Sequence of chain 1.D:
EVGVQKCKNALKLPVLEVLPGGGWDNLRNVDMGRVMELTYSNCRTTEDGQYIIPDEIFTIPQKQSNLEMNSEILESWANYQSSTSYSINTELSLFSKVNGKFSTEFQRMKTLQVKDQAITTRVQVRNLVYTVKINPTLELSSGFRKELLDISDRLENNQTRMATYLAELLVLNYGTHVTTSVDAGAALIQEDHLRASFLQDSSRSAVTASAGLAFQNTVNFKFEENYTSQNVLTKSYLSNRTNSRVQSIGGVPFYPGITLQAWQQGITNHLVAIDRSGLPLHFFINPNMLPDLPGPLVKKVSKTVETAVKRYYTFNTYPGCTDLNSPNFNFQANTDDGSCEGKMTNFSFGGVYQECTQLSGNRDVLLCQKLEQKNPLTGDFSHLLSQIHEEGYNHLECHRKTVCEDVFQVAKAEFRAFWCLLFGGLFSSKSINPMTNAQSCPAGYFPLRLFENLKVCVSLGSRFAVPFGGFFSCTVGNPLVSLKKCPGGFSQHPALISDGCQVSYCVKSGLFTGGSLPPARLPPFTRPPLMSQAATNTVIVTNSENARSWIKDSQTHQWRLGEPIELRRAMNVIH

A protein and the small-molecule ligand that binds it are described below.
Small molecule (SMILES): CC(=O)N[C@@H]1[C@@H](O)[C@H](O)[C@@H](CO)O[C@H]1O

Binding-site contacts:
Ligand atom C4 contacts residue ASN168 of chain 1.C at 4.2 Å.
Ligand atom O5 contacts residue ASN168 of chain 1.C at 2.4 Å (h-bond).
Ligand atom O7 contacts residue GLN587 of chain 1.C at 4.2 Å.
Ligand atom C5 contacts residue ASN168 of chain 1.C at 3.7 Å.
Ligand atom C8 contacts residue CYS418 of chain 1.D at 3.7 Å (hydrophobic).
Ligand atom C7 contacts residue ASN168 of chain 1.C at 3.2 Å.
Ligand atom O7 contacts residue THR590 of chain 1.C at 3.7 Å.
Ligand atom N2 contacts residue ASN168 of chain 1.C at 2.9 Å (h-bond).
Ligand atom C8 contacts residue LEU416 of chain 1.D at 3.5 Å (hydrophobic).
Ligand atom C1 contacts residue LEU416 of chain 1.D at 4.4 Å (hydrophobic).
Ligand atom N2 contacts residue LEU416 of chain 1.D at 4.3 Å.
Ligand atom O7 contacts residue ASN168 of chain 1.C at 3.1 Å (h-bond).
Ligand atom C3 contacts residue ASN168 of chain 1.C at 3.8 Å.
Ligand atom C2 contacts residue ASN168 of chain 1.C at 2.4 Å.
Ligand atom C1 contacts residue ASN168 of chain 1.C at 1.4 Å.
Ligand atom C7 contacts residue LEU416 of chain 1.D at 4.2 Å (hydrophobic).
Ligand atom C8 contacts residue ASN168 of chain 1.C at 4.4 Å.

Sequence of chain 1.C:
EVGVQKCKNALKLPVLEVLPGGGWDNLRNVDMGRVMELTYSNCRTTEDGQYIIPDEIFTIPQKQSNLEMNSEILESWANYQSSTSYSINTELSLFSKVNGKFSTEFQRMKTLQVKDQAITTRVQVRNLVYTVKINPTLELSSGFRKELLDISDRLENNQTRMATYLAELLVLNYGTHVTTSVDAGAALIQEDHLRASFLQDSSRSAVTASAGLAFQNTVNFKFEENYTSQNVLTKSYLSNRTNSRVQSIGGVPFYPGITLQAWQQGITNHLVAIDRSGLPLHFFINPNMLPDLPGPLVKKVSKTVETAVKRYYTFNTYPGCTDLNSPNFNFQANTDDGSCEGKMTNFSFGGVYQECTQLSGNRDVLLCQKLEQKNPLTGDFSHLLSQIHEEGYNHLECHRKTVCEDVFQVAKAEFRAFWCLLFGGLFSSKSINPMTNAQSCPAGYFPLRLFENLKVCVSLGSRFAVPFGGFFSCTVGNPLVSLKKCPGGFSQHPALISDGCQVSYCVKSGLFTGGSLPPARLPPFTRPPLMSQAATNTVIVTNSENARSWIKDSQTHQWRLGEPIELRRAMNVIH